Binding-site contacts:
Ligand atom O25 contacts residue GLY202 of chain 1.A at 3.5 Å.
Ligand atom C2 contacts residue SER275 of chain 1.A at 3.2 Å.
Ligand atom N7 contacts residue GLY339 of chain 1.A at 3.8 Å.
Ligand atom C4 contacts residue ARG342 of chain 1.A at 3.6 Å.
Ligand atom C4 contacts residue ARG272 of chain 1.A at 3.8 Å.
Ligand atom N27 contacts residue SER275 of chain 1.A at 3.7 Å.
Ligand atom N15 contacts residue ARG342 of chain 1.A at 3.5 Å (salt-bridge).
Ligand atom C12 contacts residue GLY202 of chain 1.A at 3.4 Å.
Ligand atom O11 contacts residue GLY339 of chain 1.A at 3.2 Å.
Ligand atom N3 contacts residue LYS271 of chain 1.A at 3.6 Å.
Ligand atom N5 contacts residue GLY339 of chain 1.A at 3.5 Å (h-bond).
Ligand atom O24 contacts residue LYS271 of chain 1.A at 2.9 Å (salt-bridge).
Ligand atom N1 contacts residue SER275 of chain 1.A at 2.5 Å (h-bond).
Ligand atom N7 contacts residue ARG342 of chain 1.A at 3.1 Å (salt-bridge).
Ligand atom O25 contacts residue LYS271 of chain 1.A at 3.3 Å (salt-bridge).
Ligand atom C16 contacts residue ARG342 of chain 1.A at 3.4 Å.
Ligand atom N3 contacts residue GLY339 of chain 1.A at 3.8 Å.
Ligand atom C16 contacts residue ASP366 of chain 1.A at 3.6 Å.
Ligand atom C19 contacts residue ARG272 of chain 1.A at 3.6 Å.
Ligand atom C2 contacts residue ILE343 of chain 1.A at 3.6 Å (hydrophobic).
Ligand atom N27 contacts residue ARG272 of chain 1.A at 3.8 Å.
Ligand atom CL29 contacts residue ARG272 of chain 1.A at 3.8 Å.
Ligand atom C10 contacts residue GLY339 of chain 1.A at 3.8 Å.
Ligand atom C13 contacts residue GLY202 of chain 1.A at 3.8 Å.
Ligand atom O11 contacts residue SER340 of chain 1.A at 3.1 Å (h-bond).
Ligand atom C8 contacts residue GLY339 of chain 1.A at 3.6 Å.
Ligand atom O25 contacts residue GLY230 of chain 1.A at 3.4 Å.
Ligand atom C9 contacts residue GLY339 of chain 1.A at 3.4 Å.
Ligand atom O24 contacts residue GLU268 of chain 1.A at 2.4 Å (salt-bridge).
Ligand atom N27 contacts residue ARG342 of chain 1.A at 3.1 Å.
Ligand atom N1 contacts residue ARG272 of chain 1.A at 3.6 Å.
Ligand atom C23 contacts residue GLY202 of chain 1.A at 3.6 Å.
Ligand atom C20 contacts residue ARG272 of chain 1.A at 3.8 Å.
Ligand atom C4 contacts residue SER275 of chain 1.A at 3.5 Å.
Ligand atom C10 contacts residue SER340 of chain 1.A at 3.8 Å.
Ligand atom C14 contacts residue GLU268 of chain 1.A at 3.4 Å.
Ligand atom C8 contacts residue ARG272 of chain 1.A at 3.6 Å.
Ligand atom C6 contacts residue ARG342 of chain 1.A at 3.5 Å.
Ligand atom C8 contacts residue ARG342 of chain 1.A at 3.8 Å.
Ligand atom N7 contacts residue ARG272 of chain 1.A at 3.7 Å.

The small molecule below binds the protein below.
Small molecule (SMILES): Nc1ncnc2c1nc(NCc1ccc(Cl)c(Cl)c1)n2[C@@H]1O[C@H](CO)[C@@H](O)[C@H]1O

Sequence of chain 1.A:
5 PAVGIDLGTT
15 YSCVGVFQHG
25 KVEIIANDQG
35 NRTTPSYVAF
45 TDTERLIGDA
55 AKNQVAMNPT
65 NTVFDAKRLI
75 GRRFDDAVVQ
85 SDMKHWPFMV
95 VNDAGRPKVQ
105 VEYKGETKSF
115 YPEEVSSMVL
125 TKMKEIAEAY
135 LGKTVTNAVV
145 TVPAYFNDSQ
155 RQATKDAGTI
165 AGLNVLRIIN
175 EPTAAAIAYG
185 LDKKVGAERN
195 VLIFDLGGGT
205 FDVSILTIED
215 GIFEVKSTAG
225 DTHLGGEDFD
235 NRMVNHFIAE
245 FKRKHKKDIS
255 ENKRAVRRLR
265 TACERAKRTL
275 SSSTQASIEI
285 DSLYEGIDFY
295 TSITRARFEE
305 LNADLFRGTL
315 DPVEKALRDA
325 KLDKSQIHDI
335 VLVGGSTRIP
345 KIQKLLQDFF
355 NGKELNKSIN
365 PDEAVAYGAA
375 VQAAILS